This protein binds this small molecule.
Small molecule (SMILES): CC[C@H]1OC(=O)[C@H](C)C(=O)[C@H](C)[C@@H](O[C@@H]2O[C@H](C)C[C@H](N(C)C)[C@H]2O)[C@](C)(OC)C[C@@H](C)C(=O)[C@H](C)[C@H]2N(CCCCn3cnc(-c4cccnc4)c3)C(=O)O[C@]12C

Sequence of chain 1.R:
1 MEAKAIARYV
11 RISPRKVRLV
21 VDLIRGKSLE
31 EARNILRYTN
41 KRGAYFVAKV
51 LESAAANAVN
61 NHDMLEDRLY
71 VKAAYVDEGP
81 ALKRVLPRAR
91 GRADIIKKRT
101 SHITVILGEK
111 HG

Binding-site contacts:
Ligand atom C58 contacts residue HGR1 of chain 1.HQA at 4.0 Å.
Ligand atom O5 contacts residue ARG90 of chain 1.R at 3.9 Å.
Ligand atom C54 contacts residue HGR1 of chain 1.HQA at 3.8 Å.
Ligand atom C8 contacts residue ARG90 of chain 1.R at 4.3 Å.
Ligand atom C57 contacts residue HGR1 of chain 1.HQA at 3.9 Å.
Ligand atom C49 contacts residue HGR1 of chain 1.HQA at 4.1 Å.
Ligand atom O16 contacts residue ARG90 of chain 1.R at 4.0 Å.
Ligand atom N53 contacts residue HGR1 of chain 1.HQA at 3.4 Å (h-bond).